Binding-site contacts:
Ligand atom N1 contacts residue GLU317 of chain 1.A at 3.4 Å.
Ligand atom O1B contacts residue THR112 of chain 1.A at 3.1 Å (h-bond).
Ligand atom O3A contacts residue GLY108 of chain 1.A at 3.3 Å.
Ligand atom N6 contacts residue ARG158 of chain 1.A at 3.4 Å (salt-bridge).
Ligand atom C6 contacts residue ARG158 of chain 1.A at 3.6 Å.
Ligand atom C2' contacts residue CA1 of chain 1.E at 3.5 Å.
Ligand atom O5' contacts residue GLN113 of chain 1.A at 3.1 Å.
Ligand atom N3B contacts residue MG1 of chain 1.B at 3.6 Å.
Ligand atom O2B contacts residue SER109 of chain 1.A at 3.2 Å (h-bond).
Ligand atom O2B contacts residue GLY108 of chain 1.A at 3.6 Å (h-bond).
Ligand atom N6 contacts residue GLN161 of chain 1.A at 3.0 Å (h-bond).
Ligand atom PB contacts residue GLY108 of chain 1.A at 3.6 Å.
Ligand atom O3' contacts residue CA1 of chain 1.E at 2.4 Å.
Ligand atom C2 contacts residue GLU317 of chain 1.A at 3.5 Å.
Ligand atom O1A contacts residue THR112 of chain 1.A at 2.9 Å (h-bond).
Ligand atom O2G contacts residue MG1 of chain 1.B at 2.0 Å.
Ligand atom PB contacts residue LYS111 of chain 1.A at 3.7 Å.
Ligand atom PG contacts residue CA1 of chain 1.D at 3.6 Å.
Ligand atom C3' contacts residue CA1 of chain 1.E at 3.3 Å.
Ligand atom N3B contacts residue PHE107 of chain 1.A at 3.7 Å.
Ligand atom O1G contacts residue MG1 of chain 1.B at 3.6 Å.
Ligand atom PG contacts residue MG1 of chain 1.B at 3.1 Å.
Ligand atom O2' contacts residue CA1 of chain 1.E at 2.7 Å.
Ligand atom O1G contacts residue LYS111 of chain 1.A at 2.9 Å (salt-bridge).
Ligand atom N3B contacts residue GLY108 of chain 1.A at 2.8 Å (h-bond).
Ligand atom C2 contacts residue THR316 of chain 1.A at 3.5 Å.
Ligand atom O2A contacts residue GLN113 of chain 1.A at 3.5 Å (h-bond).
Ligand atom O2B contacts residue LYS111 of chain 1.A at 2.8 Å (salt-bridge).
Ligand atom O3G contacts residue CA1 of chain 1.D at 2.5 Å.
Ligand atom O3G contacts residue PHE107 of chain 1.A at 3.7 Å.
Ligand atom O2G contacts residue GLU151 of chain 1.A at 3.5 Å (salt-bridge).
Ligand atom O1A contacts residue GLY110 of chain 1.A at 3.0 Å.
Ligand atom O2B contacts residue GLY110 of chain 1.A at 3.1 Å (h-bond).
Ligand atom PB contacts residue MG1 of chain 1.B at 3.3 Å.
Ligand atom O4' contacts residue GLN113 of chain 1.A at 3.6 Å.
Ligand atom O1B contacts residue MG1 of chain 1.B at 2.1 Å.
Ligand atom O1A contacts residue LYS111 of chain 1.A at 3.3 Å (salt-bridge).
Ligand atom O1A contacts residue GLN113 of chain 1.A at 2.8 Å (h-bond).
Ligand atom C8 contacts residue GLN113 of chain 1.A at 3.6 Å.
Ligand atom O3A contacts residue GLY110 of chain 1.A at 3.4 Å (h-bond).

A small-molecule ligand and the protein it binds are described below.
Small molecule (SMILES): Nc1ncnc2c1ncn2[C@@H]1O[C@H](CO[P](=O)(O)O[P](=O)(O)NP(=O)(O)O)[C@@H](O)[C@H]1O

Sequence of chain 1.A:
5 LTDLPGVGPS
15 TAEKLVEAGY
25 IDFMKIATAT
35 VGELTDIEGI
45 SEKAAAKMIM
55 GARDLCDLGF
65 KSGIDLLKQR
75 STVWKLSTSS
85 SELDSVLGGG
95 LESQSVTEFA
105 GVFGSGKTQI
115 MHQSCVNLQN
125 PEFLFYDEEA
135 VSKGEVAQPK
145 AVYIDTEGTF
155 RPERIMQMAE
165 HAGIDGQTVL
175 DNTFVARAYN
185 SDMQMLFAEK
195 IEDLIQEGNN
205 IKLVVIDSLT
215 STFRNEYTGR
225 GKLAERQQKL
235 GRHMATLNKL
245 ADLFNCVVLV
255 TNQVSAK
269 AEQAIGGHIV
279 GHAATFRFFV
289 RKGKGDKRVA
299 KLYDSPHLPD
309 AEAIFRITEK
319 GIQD